Binding-site contacts:
Ligand atom C6 contacts residue U1 of chain 15.C at 3.6 Å.
Ligand atom C2 contacts residue U2 of chain 15.C at 3.2 Å.
Ligand atom C4 contacts residue U2 of chain 15.C at 4.3 Å.
Ligand atom N6 contacts residue U1 of chain 15.C at 2.8 Å (h-bond).
Ligand atom C2 contacts residue U3 of chain 15.C at 3.0 Å.
Ligand atom N3 contacts residue U2 of chain 15.C at 3.7 Å.
Ligand atom C2 contacts residue U1 of chain 15.C at 3.5 Å.
Ligand atom N3 contacts residue U3 of chain 15.C at 4.2 Å.
Ligand atom N1 contacts residue U3 of chain 15.C at 2.7 Å (h-bond).
Ligand atom N6 contacts residue U3 of chain 15.C at 3.0 Å (h-bond).
Ligand atom N6 contacts residue U2 of chain 15.C at 4.2 Å.
Ligand atom C6 contacts residue U2 of chain 15.C at 4.1 Å.
Ligand atom N1 contacts residue U2 of chain 15.C at 3.5 Å (h-bond).
Ligand atom N1 contacts residue U1 of chain 15.C at 2.8 Å (h-bond).
Ligand atom C6 contacts residue U3 of chain 15.C at 3.3 Å.

This small molecule binds to this protein.
Small molecule (SMILES): Nc1ncnc2c1ncn2[C@@H]1O[C@H](CO[P](=O)(O)O[C@H]2[C@@H](O)[C@H](n3cnc4c(N)ncnc43)O[C@@H]2CO[P](=O)(O)O[C@H]2[C@@H](O)[C@H](n3cnc4c(N)ncnc43)O[C@@H]2COP(=O)(O)O)[C@@H](O)[C@H]1O